Sequence of chain 1.A:
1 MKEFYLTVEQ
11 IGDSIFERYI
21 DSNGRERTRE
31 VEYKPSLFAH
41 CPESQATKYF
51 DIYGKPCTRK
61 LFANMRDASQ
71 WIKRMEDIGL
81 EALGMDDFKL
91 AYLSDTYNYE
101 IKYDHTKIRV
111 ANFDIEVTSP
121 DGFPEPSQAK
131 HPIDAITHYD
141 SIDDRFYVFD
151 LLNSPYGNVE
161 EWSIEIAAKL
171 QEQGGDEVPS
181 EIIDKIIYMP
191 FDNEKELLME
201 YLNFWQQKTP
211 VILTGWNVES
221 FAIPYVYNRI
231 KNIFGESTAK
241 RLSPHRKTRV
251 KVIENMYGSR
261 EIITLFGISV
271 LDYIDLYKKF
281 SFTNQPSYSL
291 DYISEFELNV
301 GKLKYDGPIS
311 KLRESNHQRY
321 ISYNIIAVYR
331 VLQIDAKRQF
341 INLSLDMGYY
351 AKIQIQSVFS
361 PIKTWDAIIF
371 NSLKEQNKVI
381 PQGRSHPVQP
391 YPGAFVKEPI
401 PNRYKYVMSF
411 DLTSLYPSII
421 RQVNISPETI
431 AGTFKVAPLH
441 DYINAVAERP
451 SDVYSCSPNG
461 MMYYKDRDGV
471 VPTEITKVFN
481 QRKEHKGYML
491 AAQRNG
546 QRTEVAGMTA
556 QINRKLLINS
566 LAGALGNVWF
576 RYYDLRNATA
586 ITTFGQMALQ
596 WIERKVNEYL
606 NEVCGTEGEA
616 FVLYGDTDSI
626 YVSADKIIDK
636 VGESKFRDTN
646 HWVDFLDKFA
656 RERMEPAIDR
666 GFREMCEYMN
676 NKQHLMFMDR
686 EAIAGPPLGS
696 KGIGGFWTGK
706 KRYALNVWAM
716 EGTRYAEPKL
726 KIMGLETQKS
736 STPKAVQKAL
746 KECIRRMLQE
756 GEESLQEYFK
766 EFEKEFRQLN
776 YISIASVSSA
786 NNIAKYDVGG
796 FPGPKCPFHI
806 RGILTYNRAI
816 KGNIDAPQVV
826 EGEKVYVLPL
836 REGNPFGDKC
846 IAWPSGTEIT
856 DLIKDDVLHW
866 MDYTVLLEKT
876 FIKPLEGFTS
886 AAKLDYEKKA

Binding-site contacts:
Ligand atom C4' contacts residue ARG59 of chain 1.A at 3.4 Å.
Ligand atom O6 contacts residue GLY84 of chain 1.A at 3.8 Å.
Ligand atom O1A contacts residue TYR49 of chain 1.A at 2.3 Å (h-bond).
Ligand atom C2 contacts residue LYS378 of chain 1.A at 3.4 Å.
Ligand atom O5' contacts residue TYR49 of chain 1.A at 3.6 Å.
Ligand atom C8 contacts residue PHE38 of chain 1.A at 3.5 Å (hydrophobic).
Ligand atom O3' contacts residue ASP95 of chain 1.A at 3.8 Å.
Ligand atom C5' contacts residue ARG59 of chain 1.A at 3.5 Å.
Ligand atom N7 contacts residue PHE38 of chain 1.A at 3.6 Å.
Ligand atom O1B contacts residue LYS48 of chain 1.A at 3.7 Å.
Ligand atom C4 contacts residue PHE38 of chain 1.A at 3.0 Å (hydrophobic).
Ligand atom O2A contacts residue ASN377 of chain 1.A at 3.7 Å.
Ligand atom O1G contacts residue ARG59 of chain 1.A at 3.1 Å (salt-bridge).
Ligand atom PA contacts residue TYR49 of chain 1.A at 3.5 Å.
Ligand atom C2 contacts residue LYS374 of chain 1.A at 3.7 Å.
Ligand atom O4' contacts residue ARG59 of chain 1.A at 3.6 Å.
Ligand atom C5 contacts residue PHE370 of chain 1.A at 3.6 Å (hydrophobic).
Ligand atom O3' contacts residue SER36 of chain 1.A at 3.7 Å.
Ligand atom O6 contacts residue PHE370 of chain 1.A at 3.2 Å.
Ligand atom C1' contacts residue SER36 of chain 1.A at 3.7 Å.
Ligand atom O1A contacts residue LYS48 of chain 1.A at 3.3 Å.
Ligand atom N3 contacts residue PHE38 of chain 1.A at 3.5 Å.
Ligand atom N2 contacts residue ASN377 of chain 1.A at 3.7 Å.
Ligand atom O4' contacts residue PHE38 of chain 1.A at 3.1 Å.
Ligand atom C8 contacts residue SER36 of chain 1.A at 2.9 Å.
Ligand atom C5 contacts residue PHE38 of chain 1.A at 3.3 Å (hydrophobic).
Ligand atom N7 contacts residue GLY84 of chain 1.A at 3.7 Å.
Ligand atom N7 contacts residue MET85 of chain 1.A at 3.4 Å (h-bond).
Ligand atom C6 contacts residue PHE370 of chain 1.A at 3.3 Å (hydrophobic).
Ligand atom N1 contacts residue LYS378 of chain 1.A at 2.9 Å (salt-bridge).
Ligand atom N9 contacts residue SER36 of chain 1.A at 3.6 Å (h-bond).
Ligand atom N2 contacts residue LYS378 of chain 1.A at 3.0 Å (salt-bridge).
Ligand atom O4' contacts residue SER36 of chain 1.A at 3.8 Å.
Ligand atom N2 contacts residue LYS374 of chain 1.A at 3.5 Å.
Ligand atom N1 contacts residue VAL379 of chain 1.A at 3.6 Å.
Ligand atom C5' contacts residue TYR49 of chain 1.A at 2.9 Å (hydrophobic).
Ligand atom O6 contacts residue ILE380 of chain 1.A at 3.3 Å (h-bond).
Ligand atom N9 contacts residue PHE38 of chain 1.A at 3.2 Å.
Ligand atom O1B contacts residue TYR49 of chain 1.A at 3.2 Å (h-bond).
Ligand atom N7 contacts residue SER36 of chain 1.A at 3.7 Å.

The small molecule below binds the protein below.
Small molecule (SMILES): Nc1nc2c(ncn2[C@H]2C[C@H](O)[C@@H](CO[P](=O)(O)N[P](=O)(O)OP(=O)(O)O)O2)c(=O)[nH]1